Binding-site contacts:
Ligand atom O4P contacts residue SER544 of chain 1.D at 3.5 Å.
Ligand atom C3 contacts residue ARG541 of chain 1.D at 3.4 Å.
Ligand atom O2P contacts residue ARG514 of chain 1.D at 2.7 Å (salt-bridge).
Ligand atom O3P contacts residue LYS458 of chain 1.D at 2.7 Å (salt-bridge).
Ligand atom O3 contacts residue GLY539 of chain 1.D at 3.0 Å.
Ligand atom O5 contacts residue LEU456 of chain 1.D at 3.7 Å.
Ligand atom O1P contacts residue TRP507 of chain 1.D at 2.8 Å (h-bond).
Ligand atom O3 contacts residue TRP507 of chain 1.D at 3.6 Å.
Ligand atom O6P contacts residue THR457 of chain 1.D at 2.6 Å (h-bond).
Ligand atom O2P contacts residue LYS458 of chain 1.D at 3.1 Å (salt-bridge).
Ligand atom O1 contacts residue GLY543 of chain 1.D at 3.7 Å.
Ligand atom O4P contacts residue SER462 of chain 1.D at 3.7 Å.
Ligand atom O4 contacts residue GLY543 of chain 1.D at 2.8 Å (h-bond).
Ligand atom P2 contacts residue SER462 of chain 1.D at 3.7 Å.
Ligand atom O4P contacts residue GLY545 of chain 1.D at 2.9 Å (h-bond).
Ligand atom C1 contacts residue ARG514 of chain 1.D at 3.7 Å.
Ligand atom O3P contacts residue GLY543 of chain 1.D at 2.9 Å (h-bond).
Ligand atom O1P contacts residue ARG514 of chain 1.D at 2.8 Å (salt-bridge).
Ligand atom P1 contacts residue LYS458 of chain 1.D at 3.4 Å.
Ligand atom C3 contacts residue GLY543 of chain 1.D at 3.6 Å.
Ligand atom O5P contacts residue THR457 of chain 1.D at 3.7 Å.
Ligand atom P1 contacts residue ARG514 of chain 1.D at 3.6 Å.
Ligand atom C6 contacts residue LEU456 of chain 1.D at 3.5 Å (hydrophobic).
Ligand atom O3 contacts residue ARG541 of chain 1.D at 2.8 Å (salt-bridge).
Ligand atom O6P contacts residue SER462 of chain 1.D at 2.7 Å (h-bond).
Ligand atom O3P contacts residue PRO542 of chain 1.D at 3.4 Å.
Ligand atom C4 contacts residue GLY543 of chain 1.D at 3.5 Å.
Ligand atom C6 contacts residue THR547 of chain 1.D at 3.3 Å.
Ligand atom O5P contacts residue SER459 of chain 1.D at 2.6 Å (h-bond).
Ligand atom O5P contacts residue LYS458 of chain 1.D at 3.5 Å (salt-bridge).
Ligand atom C4 contacts residue THR547 of chain 1.D at 3.5 Å.
Ligand atom O4 contacts residue THR547 of chain 1.D at 3.4 Å (h-bond).
Ligand atom O2 contacts residue LEU456 of chain 1.D at 3.6 Å.
Ligand atom P2 contacts residue THR457 of chain 1.D at 3.6 Å.
Ligand atom O4 contacts residue PHE546 of chain 1.D at 3.0 Å (h-bond).
Ligand atom O6 contacts residue LYS458 of chain 1.D at 3.1 Å (salt-bridge).
Ligand atom O6 contacts residue THR457 of chain 1.D at 3.7 Å.
Ligand atom C5 contacts residue GLY543 of chain 1.D at 3.6 Å.
Ligand atom O2 contacts residue GLY539 of chain 1.D at 3.5 Å (h-bond).
Ligand atom O5P contacts residue SER544 of chain 1.D at 2.9 Å (h-bond).

Sequence of chain 1.D:
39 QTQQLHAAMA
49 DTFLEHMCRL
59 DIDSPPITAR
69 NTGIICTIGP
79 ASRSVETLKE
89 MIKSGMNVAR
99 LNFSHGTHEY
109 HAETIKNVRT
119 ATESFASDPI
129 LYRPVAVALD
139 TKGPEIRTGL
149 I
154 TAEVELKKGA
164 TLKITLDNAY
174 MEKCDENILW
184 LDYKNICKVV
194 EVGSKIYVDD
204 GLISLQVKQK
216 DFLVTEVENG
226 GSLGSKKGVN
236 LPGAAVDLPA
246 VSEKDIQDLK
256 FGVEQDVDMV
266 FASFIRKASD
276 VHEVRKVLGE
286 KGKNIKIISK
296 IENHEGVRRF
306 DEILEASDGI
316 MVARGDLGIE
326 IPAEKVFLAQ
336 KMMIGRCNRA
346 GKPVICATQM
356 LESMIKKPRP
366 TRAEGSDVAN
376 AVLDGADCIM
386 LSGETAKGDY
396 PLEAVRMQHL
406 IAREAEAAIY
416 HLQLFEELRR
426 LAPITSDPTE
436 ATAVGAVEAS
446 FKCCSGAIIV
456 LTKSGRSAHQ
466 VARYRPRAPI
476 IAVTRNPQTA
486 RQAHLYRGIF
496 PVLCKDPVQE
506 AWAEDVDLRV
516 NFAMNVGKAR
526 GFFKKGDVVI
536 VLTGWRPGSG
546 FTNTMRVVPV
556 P

This protein binds this small molecule.
Small molecule (SMILES): O=P(O)(O)OC[C@H]1O[C@](O)(COP(=O)(O)O)[C@@H](O)[C@@H]1O